The protein below binds the small molecule below.
Small molecule (SMILES): COc1ncc2cc1NS(=O)(=O)CCN(C)Cc1ccc3c(c1)N2CCO3

Sequence of chain 1.A:
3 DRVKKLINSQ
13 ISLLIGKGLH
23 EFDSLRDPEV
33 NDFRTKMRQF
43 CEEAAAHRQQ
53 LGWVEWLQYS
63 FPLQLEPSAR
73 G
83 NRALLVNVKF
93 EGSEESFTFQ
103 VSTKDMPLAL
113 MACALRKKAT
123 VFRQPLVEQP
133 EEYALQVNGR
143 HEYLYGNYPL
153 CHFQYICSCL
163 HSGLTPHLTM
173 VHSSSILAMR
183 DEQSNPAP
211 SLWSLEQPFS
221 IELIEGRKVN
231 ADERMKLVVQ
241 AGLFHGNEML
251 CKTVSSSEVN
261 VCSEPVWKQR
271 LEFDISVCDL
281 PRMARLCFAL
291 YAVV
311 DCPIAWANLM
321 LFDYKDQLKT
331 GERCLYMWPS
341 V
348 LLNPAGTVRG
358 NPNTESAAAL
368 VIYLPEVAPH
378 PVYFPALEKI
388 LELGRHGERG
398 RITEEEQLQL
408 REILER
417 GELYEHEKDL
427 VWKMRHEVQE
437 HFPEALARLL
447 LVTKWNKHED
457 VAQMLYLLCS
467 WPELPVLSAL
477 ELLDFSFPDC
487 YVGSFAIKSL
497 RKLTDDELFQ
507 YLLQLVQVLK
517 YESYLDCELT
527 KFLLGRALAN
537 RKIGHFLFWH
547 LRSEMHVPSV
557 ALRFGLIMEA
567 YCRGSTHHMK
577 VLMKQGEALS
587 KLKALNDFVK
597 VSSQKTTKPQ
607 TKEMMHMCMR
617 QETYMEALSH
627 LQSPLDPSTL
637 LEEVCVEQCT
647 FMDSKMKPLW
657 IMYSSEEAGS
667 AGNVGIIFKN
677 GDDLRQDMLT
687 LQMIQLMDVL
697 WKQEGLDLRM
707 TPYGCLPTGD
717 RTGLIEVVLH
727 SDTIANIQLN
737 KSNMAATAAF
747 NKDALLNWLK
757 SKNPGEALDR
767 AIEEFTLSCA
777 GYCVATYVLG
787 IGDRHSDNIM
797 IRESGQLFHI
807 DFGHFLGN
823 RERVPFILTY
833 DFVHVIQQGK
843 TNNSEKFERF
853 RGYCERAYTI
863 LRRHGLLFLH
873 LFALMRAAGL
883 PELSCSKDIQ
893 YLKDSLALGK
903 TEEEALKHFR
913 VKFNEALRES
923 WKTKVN

Binding-site contacts:
Ligand atom C30 contacts residue MET796 of chain 1.A at 3.8 Å (hydrophobic).
Ligand atom C08 contacts residue ILE806 of chain 1.A at 3.6 Å (hydrophobic).
Ligand atom C43 contacts residue ILE721 of chain 1.A at 3.6 Å (hydrophobic).
Ligand atom C33 contacts residue MET796 of chain 1.A at 3.6 Å (hydrophobic).
Ligand atom N46 contacts residue ILE806 of chain 1.A at 3.7 Å.
Ligand atom O39 contacts residue VAL724 of chain 1.A at 2.9 Å (h-bond).
Ligand atom O39 contacts residue VAL723 of chain 1.A at 3.7 Å.
Ligand atom C26 contacts residue MET648 of chain 1.A at 3.5 Å (hydrophobic).
Ligand atom C36 contacts residue TRP656 of chain 1.A at 3.6 Å (hydrophobic).
Ligand atom C40 contacts residue VAL724 of chain 1.A at 3.6 Å (hydrophobic).
Ligand atom C08 contacts residue ILE721 of chain 1.A at 3.9 Å (hydrophobic).
Ligand atom N07 contacts residue TYR709 of chain 1.A at 3.9 Å.
Ligand atom C34 contacts residue MET796 of chain 1.A at 3.5 Å (hydrophobic).
Ligand atom O39 contacts residue GLU722 of chain 1.A at 3.7 Å.
Ligand atom O05 contacts residue ILE721 of chain 1.A at 3.7 Å.
Ligand atom C43 contacts residue GLU722 of chain 1.A at 3.4 Å.
Ligand atom C01 contacts residue LYS675 of chain 1.A at 3.7 Å.
Ligand atom C36 contacts residue VAL724 of chain 1.A at 3.9 Å (hydrophobic).
Ligand atom O17 contacts residue MET648 of chain 1.A at 3.9 Å.
Ligand atom O17 contacts residue ILE673 of chain 1.A at 3.5 Å.
Ligand atom C01 contacts residue ASP807 of chain 1.A at 3.9 Å.
Ligand atom C01 contacts residue ILE721 of chain 1.A at 3.9 Å (hydrophobic).
Ligand atom C08 contacts residue TYR709 of chain 1.A at 3.4 Å (hydrophobic).
Ligand atom O18 contacts residue LYS675 of chain 1.A at 3.6 Å.
Ligand atom C43 contacts residue TYR709 of chain 1.A at 3.8 Å (hydrophobic).
Ligand atom C10 contacts residue ILE806 of chain 1.A at 3.9 Å (hydrophobic).
Ligand atom N14 contacts residue LYS675 of chain 1.A at 3.0 Å (salt-bridge).
Ligand atom N07 contacts residue ILE721 of chain 1.A at 3.7 Å.
Ligand atom C11 contacts residue ILE673 of chain 1.A at 3.8 Å (hydrophobic).
Ligand atom O05 contacts residue LYS675 of chain 1.A at 2.9 Å (salt-bridge).
Ligand atom C13 contacts residue LYS675 of chain 1.A at 3.9 Å.
Ligand atom C34 contacts residue TRP656 of chain 1.A at 3.7 Å (hydrophobic).
Ligand atom C40 contacts residue GLU722 of chain 1.A at 3.3 Å.
Ligand atom O18 contacts residue MET648 of chain 1.A at 3.3 Å.
Ligand atom C01 contacts residue ASP683 of chain 1.A at 3.8 Å.
Ligand atom C48 contacts residue ILE806 of chain 1.A at 3.8 Å (hydrophobic).
Ligand atom C06 contacts residue ILE721 of chain 1.A at 3.6 Å (hydrophobic).
Ligand atom C36 contacts residue MET796 of chain 1.A at 3.9 Å (hydrophobic).
Ligand atom C06 contacts residue LYS675 of chain 1.A at 3.9 Å.
Ligand atom O18 contacts residue PRO654 of chain 1.A at 3.3 Å.